Sequence of chain 1.E:
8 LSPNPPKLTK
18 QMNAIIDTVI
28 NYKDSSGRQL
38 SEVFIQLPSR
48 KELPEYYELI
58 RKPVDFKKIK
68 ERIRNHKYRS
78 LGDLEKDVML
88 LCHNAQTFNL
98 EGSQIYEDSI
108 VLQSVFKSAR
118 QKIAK

Sequence of chain 1.F:
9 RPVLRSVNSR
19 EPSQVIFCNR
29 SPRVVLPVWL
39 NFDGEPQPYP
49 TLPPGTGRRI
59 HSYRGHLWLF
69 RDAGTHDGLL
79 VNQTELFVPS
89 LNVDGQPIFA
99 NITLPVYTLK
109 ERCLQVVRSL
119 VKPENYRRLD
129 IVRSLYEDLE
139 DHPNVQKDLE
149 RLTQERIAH

Binding-site contacts:
Ligand atom C9 contacts residue HIS59 of chain 1.F at 3.5 Å.
Ligand atom N4 contacts residue TYR61 of chain 1.F at 3.3 Å.
Ligand atom C3 contacts residue ARG56 of chain 1.F at 3.4 Å.
Ligand atom C13 contacts residue HIS64 of chain 1.F at 3.4 Å.
Ligand atom N1 contacts residue ARG56 of chain 1.F at 2.6 Å (salt-bridge).
Ligand atom N7 contacts residue TYR53 of chain 1.E at 3.5 Å.
Ligand atom N2 contacts residue HIS59 of chain 1.F at 3.1 Å (h-bond).
Ligand atom C10 contacts residue TYR47 of chain 1.F at 3.3 Å (hydrophobic).
Ligand atom S1 contacts residue PRO48 of chain 1.F at 3.5 Å (h-bond).
Ligand atom C20 contacts residue ARG18 of chain 1.F at 3.4 Å.
Ligand atom F1 contacts residue ASN96 of chain 1.E at 3.0 Å.
Ligand atom C43 contacts residue TYR53 of chain 1.E at 3.1 Å (hydrophobic).
Ligand atom C45 contacts residue VAL40 of chain 1.E at 3.1 Å (hydrophobic).
Ligand atom F1 contacts residue TYR61 of chain 1.F at 3.3 Å.
Ligand atom C11 contacts residue HIS59 of chain 1.F at 3.5 Å.
Ligand atom C3 contacts residue PRO48 of chain 1.F at 2.9 Å (hydrophobic).
Ligand atom C39 contacts residue VAL40 of chain 1.E at 3.4 Å (hydrophobic).
Ligand atom C17 contacts residue TYR61 of chain 1.F at 3.3 Å (hydrophobic).
Ligand atom C13 contacts residue TRP37 of chain 1.F at 3.5 Å (hydrophobic).
Ligand atom O2 contacts residue SER60 of chain 1.F at 2.8 Å (h-bond).
Ligand atom O7 contacts residue ALA92 of chain 1.E at 3.3 Å.
Ligand atom C15 contacts residue TYR61 of chain 1.F at 3.4 Å (hydrophobic).
Ligand atom C19 contacts residue PHE95 of chain 1.E at 3.4 Å (hydrophobic).
Ligand atom C14 contacts residue TRP37 of chain 1.F at 3.4 Å (hydrophobic).
Ligand atom F1 contacts residue PHE95 of chain 1.E at 3.2 Å.
Ligand atom N8 contacts residue ILE102 of chain 1.E at 3.4 Å.
Ligand atom C42 contacts residue TYR53 of chain 1.E at 3.3 Å (hydrophobic).
Ligand atom O3 contacts residue TYR61 of chain 1.F at 3.3 Å.
Ligand atom C6 contacts residue ILE58 of chain 1.F at 3.5 Å (hydrophobic).
Ligand atom C12 contacts residue TRP66 of chain 1.F at 3.4 Å (hydrophobic).
Ligand atom C20 contacts residue PHE95 of chain 1.E at 3.4 Å (hydrophobic).
Ligand atom O1 contacts residue TYR47 of chain 1.F at 2.6 Å (h-bond).
Ligand atom O4 contacts residue HIS64 of chain 1.F at 3.4 Å.
Ligand atom O3 contacts residue HIS59 of chain 1.F at 3.2 Å (h-bond).
Ligand atom C41 contacts residue VAL61 of chain 1.E at 3.4 Å (hydrophobic).
Ligand atom C19 contacts residue TYR61 of chain 1.F at 3.5 Å (hydrophobic).
Ligand atom O2 contacts residue HIS64 of chain 1.F at 2.5 Å (h-bond).
Ligand atom O7 contacts residue TYR53 of chain 1.E at 2.6 Å (h-bond).
Ligand atom N8 contacts residue ASN96 of chain 1.E at 2.9 Å (h-bond).
Ligand atom N9 contacts residue ASN96 of chain 1.E at 3.0 Å (h-bond).

A protein and the small-molecule ligand that binds it are described below.
Small molecule (SMILES): Cc1ncsc1-c1ccc(CNC(=O)[C@@H]2C[C@@H](O)CN2C(=O)[C@@H](NC(=O)C2(F)CC2)C(C)(C)C)c(OCCOc2ccc(CN3CCN(c4cc(-c5ccccc5O)nnc4N)CC3)cc2)c1